Binding-site contacts:
Ligand atom CA contacts residue ASP121 of chain 1.C at 3.5 Å.
Ligand atom N contacts residue TYR119 of chain 1.C at 3.4 Å (h-bond).
Ligand atom CA contacts residue TRP103 of chain 1.C at 3.8 Å (hydrophobic).
Ligand atom OXT contacts residue TYR119 of chain 1.C at 4.3 Å.
Ligand atom CA contacts residue TYR119 of chain 1.C at 3.6 Å (hydrophobic).
Ligand atom CA contacts residue PHE146 of chain 1.C at 4.2 Å (hydrophobic).
Ligand atom ND2 contacts residue ILE122 of chain 1.C at 4.1 Å.
Ligand atom CB contacts residue TYR96 of chain 1.C at 3.9 Å (hydrophobic).
Ligand atom OXT contacts residue ARG101 of chain 1.C at 3.0 Å (salt-bridge).
Ligand atom CG contacts residue SER123 of chain 1.C at 4.2 Å.
Ligand atom O contacts residue ASP121 of chain 1.C at 3.1 Å (salt-bridge).
Ligand atom OD1 contacts residue SER123 of chain 1.C at 3.3 Å.
Ligand atom C contacts residue TYR96 of chain 1.C at 3.7 Å (hydrophobic).
Ligand atom C contacts residue TRP103 of chain 1.C at 3.6 Å (hydrophobic).
Ligand atom C contacts residue TYR119 of chain 1.C at 3.7 Å (hydrophobic).
Ligand atom CA contacts residue TYR96 of chain 1.C at 4.3 Å (hydrophobic).
Ligand atom CA contacts residue ASP148 of chain 1.C at 3.5 Å.
Ligand atom OXT contacts residue TRP103 of chain 1.C at 2.8 Å (h-bond).
Ligand atom OXT contacts residue TYR96 of chain 1.C at 2.8 Å (h-bond).
Ligand atom ND2 contacts residue TYR96 of chain 1.C at 3.6 Å.
Ligand atom CG contacts residue TYR96 of chain 1.C at 4.3 Å (hydrophobic).
Ligand atom O contacts residue ARG101 of chain 1.C at 3.0 Å (salt-bridge).
Ligand atom N contacts residue ASP148 of chain 1.C at 2.6 Å (salt-bridge).
Ligand atom ND2 contacts residue ASP121 of chain 1.C at 4.2 Å.
Ligand atom CG contacts residue TRP90 of chain 1.C at 4.2 Å (hydrophobic).
Ligand atom O contacts residue ILE122 of chain 1.C at 3.5 Å (h-bond).
Ligand atom CG contacts residue PHE146 of chain 1.C at 4.3 Å (hydrophobic).
Ligand atom N contacts residue ASP121 of chain 1.C at 2.6 Å (salt-bridge).
Ligand atom CB contacts residue ASP148 of chain 1.C at 3.7 Å.
Ligand atom OD1 contacts residue ASP121 of chain 1.C at 2.8 Å (salt-bridge).
Ligand atom C contacts residue ASP121 of chain 1.C at 3.7 Å.
Ligand atom ND2 contacts residue TRP90 of chain 1.C at 3.1 Å.
Ligand atom CB contacts residue PHE146 of chain 1.C at 3.5 Å (hydrophobic).
Ligand atom N contacts residue ILE128 of chain 1.C at 3.9 Å.
Ligand atom OD1 contacts residue ASP148 of chain 1.C at 3.8 Å.
Ligand atom C contacts residue ARG101 of chain 1.C at 3.7 Å.
Ligand atom CB contacts residue ASP121 of chain 1.C at 4.1 Å.
Ligand atom CG contacts residue ASP148 of chain 1.C at 4.2 Å.
Ligand atom CG contacts residue ASP121 of chain 1.C at 3.4 Å.
Ligand atom O contacts residue TYR119 of chain 1.C at 3.6 Å.

Sequence of chain 1.C:
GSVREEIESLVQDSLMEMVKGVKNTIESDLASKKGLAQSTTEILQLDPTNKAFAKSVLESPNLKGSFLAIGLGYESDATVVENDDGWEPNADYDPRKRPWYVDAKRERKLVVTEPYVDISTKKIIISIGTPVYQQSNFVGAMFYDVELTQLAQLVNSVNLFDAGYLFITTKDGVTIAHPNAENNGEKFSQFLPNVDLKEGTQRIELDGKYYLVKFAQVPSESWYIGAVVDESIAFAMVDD

This small molecule binds to this protein.
Small molecule (SMILES): NC(=O)C[C@H](N)C(=O)O